Binding-site contacts:
Ligand atom O16 contacts residue CYS145 of chain 2.A at 3.1 Å (h-bond).
Ligand atom C14 contacts residue ASP187 of chain 2.A at 3.6 Å.
Ligand atom C02 contacts residue H2S1 of chain 2.D at 2.8 Å.
Ligand atom C04 contacts residue HIS164 of chain 2.A at 3.6 Å.
Ligand atom C06 contacts residue HIS41 of chain 2.A at 4.0 Å.
Ligand atom C13 contacts residue ASP187 of chain 2.A at 4.2 Å.
Ligand atom C02 contacts residue HIS41 of chain 2.A at 3.4 Å.
Ligand atom C14 contacts residue HIS41 of chain 2.A at 4.0 Å.
Ligand atom C15 contacts residue HIS41 of chain 2.A at 3.4 Å.
Ligand atom C05 contacts residue HIS164 of chain 2.A at 4.2 Å.
Ligand atom C02 contacts residue LEU27 of chain 2.A at 4.3 Å (hydrophobic).
Ligand atom O12 contacts residue MET49 of chain 2.A at 3.8 Å.
Ligand atom O07 contacts residue HIS41 of chain 2.A at 4.0 Å.
Ligand atom C01 contacts residue LEU27 of chain 2.A at 4.2 Å (hydrophobic).
Ligand atom C15 contacts residue HIS164 of chain 2.A at 3.2 Å.
Ligand atom O16 contacts residue H2S1 of chain 2.D at 3.4 Å (h-bond).
Ligand atom C04 contacts residue H2S1 of chain 2.D at 4.3 Å.
Ligand atom C05 contacts residue HIS41 of chain 2.A at 3.7 Å.
Ligand atom C01 contacts residue CYS145 of chain 2.A at 1.8 Å (hydrophobic).
Ligand atom C14 contacts residue HIS164 of chain 2.A at 3.8 Å.
Ligand atom O16 contacts residue HIS41 of chain 2.A at 3.5 Å.
Ligand atom O16 contacts residue LEU27 of chain 2.A at 3.9 Å.
Ligand atom C01 contacts residue GOL1 of chain 2.C at 4.3 Å.
Ligand atom C03 contacts residue H2S1 of chain 2.D at 3.8 Å.
Ligand atom C02 contacts residue HIS164 of chain 2.A at 3.3 Å.
Ligand atom C03 contacts residue HIS164 of chain 2.A at 3.1 Å.
Ligand atom C13 contacts residue MET165 of chain 2.A at 4.0 Å (hydrophobic).
Ligand atom O16 contacts residue PRO39 of chain 2.A at 3.3 Å.
Ligand atom C13 contacts residue HIS41 of chain 2.A at 4.1 Å.
Ligand atom C02 contacts residue CYS145 of chain 2.A at 2.9 Å (hydrophobic).
Ligand atom C01 contacts residue HIS164 of chain 2.A at 3.8 Å.
Ligand atom C03 contacts residue HIS41 of chain 2.A at 3.3 Å.
Ligand atom C14 contacts residue MET165 of chain 2.A at 4.2 Å (hydrophobic).
Ligand atom C13 contacts residue HIS164 of chain 2.A at 4.3 Å.
Ligand atom C01 contacts residue HIS41 of chain 2.A at 3.9 Å.
Ligand atom C11 contacts residue GLN189 of chain 2.A at 3.7 Å.
Ligand atom O16 contacts residue HIS164 of chain 2.A at 3.7 Å.
Ligand atom C04 contacts residue HIS41 of chain 2.A at 3.5 Å.
Ligand atom C03 contacts residue CYS145 of chain 2.A at 4.3 Å (hydrophobic).
Ligand atom C01 contacts residue H2S1 of chain 2.D at 1.8 Å.

This protein binds this small molecule.
Small molecule (SMILES): CC(=O)c1cccc(C(=O)OC(C)(C)C)c1

Sequence of chain 2.A:
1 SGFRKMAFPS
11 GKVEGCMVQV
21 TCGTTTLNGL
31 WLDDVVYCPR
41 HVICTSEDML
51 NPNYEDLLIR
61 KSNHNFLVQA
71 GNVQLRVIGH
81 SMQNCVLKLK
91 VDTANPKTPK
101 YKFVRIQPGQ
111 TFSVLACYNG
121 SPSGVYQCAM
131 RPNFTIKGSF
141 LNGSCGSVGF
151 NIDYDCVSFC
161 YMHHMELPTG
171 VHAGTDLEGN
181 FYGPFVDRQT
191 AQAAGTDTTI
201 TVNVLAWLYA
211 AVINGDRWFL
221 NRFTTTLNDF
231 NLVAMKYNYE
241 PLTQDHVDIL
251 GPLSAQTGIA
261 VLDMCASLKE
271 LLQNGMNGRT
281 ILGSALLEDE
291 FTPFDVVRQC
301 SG